Sequence of chain 1.B:
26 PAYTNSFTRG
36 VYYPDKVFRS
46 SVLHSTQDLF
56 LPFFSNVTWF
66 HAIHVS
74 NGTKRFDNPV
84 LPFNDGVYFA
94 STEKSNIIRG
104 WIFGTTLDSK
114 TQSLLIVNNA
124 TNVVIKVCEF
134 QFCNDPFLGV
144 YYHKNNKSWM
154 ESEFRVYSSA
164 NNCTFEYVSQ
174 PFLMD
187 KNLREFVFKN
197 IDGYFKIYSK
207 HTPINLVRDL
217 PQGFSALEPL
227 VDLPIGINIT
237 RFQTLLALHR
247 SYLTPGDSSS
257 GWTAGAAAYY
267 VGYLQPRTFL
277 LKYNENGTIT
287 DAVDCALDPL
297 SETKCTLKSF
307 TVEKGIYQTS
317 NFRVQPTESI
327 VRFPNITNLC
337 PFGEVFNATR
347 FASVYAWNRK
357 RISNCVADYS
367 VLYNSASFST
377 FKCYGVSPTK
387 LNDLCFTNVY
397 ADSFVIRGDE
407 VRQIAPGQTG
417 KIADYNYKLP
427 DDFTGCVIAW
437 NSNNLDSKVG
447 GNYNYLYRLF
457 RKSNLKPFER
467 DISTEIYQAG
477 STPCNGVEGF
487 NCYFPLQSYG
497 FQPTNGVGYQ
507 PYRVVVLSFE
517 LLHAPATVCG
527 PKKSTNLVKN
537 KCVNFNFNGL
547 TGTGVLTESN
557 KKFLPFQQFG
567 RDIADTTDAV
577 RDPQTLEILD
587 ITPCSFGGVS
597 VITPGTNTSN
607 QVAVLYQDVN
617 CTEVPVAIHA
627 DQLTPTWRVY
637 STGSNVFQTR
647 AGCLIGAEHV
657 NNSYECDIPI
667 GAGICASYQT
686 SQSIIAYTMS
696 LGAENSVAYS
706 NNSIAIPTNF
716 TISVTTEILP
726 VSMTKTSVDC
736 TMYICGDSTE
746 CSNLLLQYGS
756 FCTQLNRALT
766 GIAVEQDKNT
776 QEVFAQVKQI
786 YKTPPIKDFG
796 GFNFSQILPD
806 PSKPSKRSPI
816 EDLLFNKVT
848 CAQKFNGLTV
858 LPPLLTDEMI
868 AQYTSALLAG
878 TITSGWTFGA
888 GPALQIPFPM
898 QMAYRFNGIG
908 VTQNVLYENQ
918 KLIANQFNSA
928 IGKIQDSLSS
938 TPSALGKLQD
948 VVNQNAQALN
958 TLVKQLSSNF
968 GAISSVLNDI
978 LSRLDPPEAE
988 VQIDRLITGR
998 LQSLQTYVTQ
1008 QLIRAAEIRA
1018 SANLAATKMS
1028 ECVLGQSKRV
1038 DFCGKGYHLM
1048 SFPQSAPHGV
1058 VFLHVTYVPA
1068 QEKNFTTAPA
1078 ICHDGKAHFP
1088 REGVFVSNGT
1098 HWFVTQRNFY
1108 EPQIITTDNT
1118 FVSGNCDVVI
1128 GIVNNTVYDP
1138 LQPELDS

Binding-site contacts:
Ligand atom O6 contacts residue ASN603 of chain 1.B at 4.2 Å.
Ligand atom C3 contacts residue ASN603 of chain 1.B at 3.8 Å.
Ligand atom O7 contacts residue ASN603 of chain 1.B at 3.7 Å.
Ligand atom C5 contacts residue ASN603 of chain 1.B at 3.7 Å.
Ligand atom C7 contacts residue THR604 of chain 1.B at 4.4 Å.
Ligand atom C2 contacts residue ASN603 of chain 1.B at 2.5 Å.
Ligand atom C8 contacts residue THR604 of chain 1.B at 4.1 Å.
Ligand atom C1 contacts residue ASN603 of chain 1.B at 1.4 Å.
Ligand atom O5 contacts residue ASN603 of chain 1.B at 2.4 Å (h-bond).
Ligand atom N2 contacts residue ASN603 of chain 1.B at 2.9 Å (h-bond).
Ligand atom C4 contacts residue ASN603 of chain 1.B at 4.3 Å.
Ligand atom C7 contacts residue ASN603 of chain 1.B at 3.8 Å.

This small molecule binds to this protein.
Small molecule (SMILES): CC(=O)N[C@@H]1[C@@H](O)[C@H](O)[C@@H](CO)O[C@H]1O